Binding-site contacts:
Ligand atom N contacts residue ASN334 of chain 1.C at 2.8 Å (h-bond).
Ligand atom CA contacts residue ASN334 of chain 1.C at 3.3 Å.
Ligand atom CE1 contacts residue ASN334 of chain 1.C at 3.5 Å.
Ligand atom O contacts residue ILE330 of chain 1.C at 3.7 Å.
Ligand atom CD1 contacts residue VAL338 of chain 1.C at 3.6 Å (hydrophobic).
Ligand atom CD1 contacts residue ASN334 of chain 1.C at 3.2 Å.
Ligand atom CG contacts residue ASN334 of chain 1.C at 3.7 Å.
Ligand atom CD contacts residue THR295 of chain 1.C at 3.1 Å.
Ligand atom SG contacts residue TYR284 of chain 1.C at 3.5 Å (h-bond).
Ligand atom CD1 contacts residue LYS342 of chain 1.C at 3.8 Å.
Ligand atom C contacts residue GLN297 of chain 1.C at 3.6 Å.
Ligand atom CD1 contacts residue ILE285 of chain 1.C at 3.7 Å (hydrophobic).
Ligand atom CA contacts residue TYR284 of chain 1.C at 3.7 Å (hydrophobic).
Ligand atom OE2 contacts residue GLN297 of chain 1.C at 3.6 Å.
Ligand atom CZ contacts residue ILE330 of chain 1.C at 3.8 Å (hydrophobic).
Ligand atom OD2 contacts residue ARG315 of chain 1.C at 3.3 Å (salt-bridge).
Ligand atom CG1 contacts residue VAL338 of chain 1.C at 3.4 Å (hydrophobic).
Ligand atom O contacts residue GLN297 of chain 1.C at 2.9 Å (h-bond).
Ligand atom CA contacts residue GLN297 of chain 1.C at 3.6 Å.
Ligand atom CA contacts residue ASN334 of chain 1.C at 3.8 Å.
Ligand atom CE2 contacts residue ILE330 of chain 1.C at 3.9 Å (hydrophobic).
Ligand atom OE1 contacts residue PHE296 of chain 1.C at 3.5 Å (h-bond).
Ligand atom O contacts residue LYS288 of chain 1.C at 3.4 Å.
Ligand atom C contacts residue ASN334 of chain 1.C at 3.5 Å.
Ligand atom CB contacts residue ARG315 of chain 1.C at 3.7 Å.
Ligand atom CD1 contacts residue GLN297 of chain 1.C at 3.5 Å.
Ligand atom CB contacts residue TYR284 of chain 1.C at 3.2 Å (hydrophobic).
Ligand atom SG contacts residue PHE296 of chain 1.C at 3.8 Å.
Ligand atom O contacts residue LYS288 of chain 1.C at 3.8 Å.
Ligand atom CB contacts residue ASN334 of chain 1.C at 3.4 Å.
Ligand atom CE1 contacts residue GLN297 of chain 1.C at 3.8 Å.
Ligand atom CB contacts residue ASN334 of chain 1.C at 3.9 Å.
Ligand atom O contacts residue TYR333 of chain 1.C at 3.2 Å (h-bond).
Ligand atom O contacts residue ASN334 of chain 1.C at 2.7 Å (h-bond).
Ligand atom OE2 contacts residue THR295 of chain 1.C at 3.2 Å (h-bond).
Ligand atom CE1 contacts residue MET300 of chain 1.C at 3.8 Å (hydrophobic).
Ligand atom C contacts residue ASN334 of chain 1.C at 3.7 Å.
Ligand atom CD1 contacts residue MET300 of chain 1.C at 3.6 Å (hydrophobic).
Ligand atom N contacts residue GLN297 of chain 1.C at 3.9 Å.
Ligand atom OE1 contacts residue THR295 of chain 1.C at 2.6 Å (h-bond).

Sequence of chain 1.C:
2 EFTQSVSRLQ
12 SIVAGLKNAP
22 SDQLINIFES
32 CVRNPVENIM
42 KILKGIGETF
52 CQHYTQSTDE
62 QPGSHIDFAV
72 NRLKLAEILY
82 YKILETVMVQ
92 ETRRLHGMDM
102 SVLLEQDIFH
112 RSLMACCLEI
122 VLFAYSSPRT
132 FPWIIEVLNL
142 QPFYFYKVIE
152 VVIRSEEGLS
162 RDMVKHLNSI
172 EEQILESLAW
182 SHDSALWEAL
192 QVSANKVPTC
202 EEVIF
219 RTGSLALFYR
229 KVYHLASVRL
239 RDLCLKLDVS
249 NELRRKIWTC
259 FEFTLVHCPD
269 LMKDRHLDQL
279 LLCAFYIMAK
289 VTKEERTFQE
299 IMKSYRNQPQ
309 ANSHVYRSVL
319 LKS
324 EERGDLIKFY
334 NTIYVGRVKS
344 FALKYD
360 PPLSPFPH

The small molecule below binds the protein below.
Small molecule (SMILES): CC[C@H](C)[C@H](NC(=O)[C@@H](N)CC(=O)O)C(=O)N[C@@H](Cc1ccc(O)cc1)C(=O)N[C@@H](CS)C(=O)N[C@@H](Cc1ccc(O)cc1)C(=O)N[C@@H](CCC(=O)O)C(=O)N[C@@H](C)C(=O)N[C@@H](Cc1ccccc1)C(=O)N[C@@H](CO)C(=O)N[C@H](C=O)CC(=O)O